Binding-site contacts:
Ligand atom C5' contacts residue GLU296 of chain 1.B at 3.3 Å.
Ligand atom C24 contacts residue MET40 of chain 1.B at 3.9 Å (hydrophobic).
Ligand atom N01 contacts residue GLU296 of chain 1.B at 2.8 Å (salt-bridge).
Ligand atom C07 contacts residue GLY290 of chain 1.B at 3.2 Å.
Ligand atom C07 contacts residue SER289 of chain 1.B at 3.6 Å.
Ligand atom C21 contacts residue HEM1 of chain 1.H at 3.9 Å.
Ligand atom C02 contacts residue GLU296 of chain 1.B at 3.5 Å.
Ligand atom C05 contacts residue VAL271 of chain 1.B at 3.8 Å (hydrophobic).
Ligand atom C25 contacts residue TYR410 of chain 1.B at 3.3 Å (hydrophobic).
Ligand atom N02 contacts residue TRP291 of chain 1.B at 2.7 Å (h-bond).
Ligand atom C10 contacts residue HEM1 of chain 1.H at 3.2 Å.
Ligand atom C03 contacts residue HEM1 of chain 1.H at 3.3 Å.
Ligand atom N02 contacts residue TYR292 of chain 1.B at 3.8 Å.
Ligand atom C05 contacts residue HEM1 of chain 1.H at 3.9 Å.
Ligand atom C25 contacts residue MET40 of chain 1.B at 3.7 Å (hydrophobic).
Ligand atom C02 contacts residue PRO269 of chain 1.B at 3.9 Å (hydrophobic).
Ligand atom C3' contacts residue HEM1 of chain 1.H at 3.8 Å.
Ligand atom C06 contacts residue GLU296 of chain 1.B at 3.8 Å.
Ligand atom N01 contacts residue HEM1 of chain 1.H at 3.7 Å.
Ligand atom C26 contacts residue HEM1 of chain 1.H at 3.6 Å.
Ligand atom C26 contacts residue TYR410 of chain 1.B at 3.1 Å (hydrophobic).
Ligand atom C4' contacts residue GLU296 of chain 1.B at 3.4 Å.
Ligand atom C07 contacts residue HEM1 of chain 1.H at 3.2 Å.
Ligand atom C03 contacts residue TRP291 of chain 1.B at 3.9 Å (hydrophobic).
Ligand atom C08 contacts residue HEM1 of chain 1.H at 3.8 Å.
Ligand atom C2' contacts residue GLN182 of chain 1.B at 3.2 Å.
Ligand atom N1' contacts residue GLN182 of chain 1.B at 3.4 Å (h-bond).
Ligand atom C13 contacts residue HEM1 of chain 1.H at 3.3 Å.
Ligand atom C03 contacts residue PRO269 of chain 1.B at 3.7 Å (hydrophobic).
Ligand atom C08 contacts residue VAL271 of chain 1.B at 3.8 Å (hydrophobic).
Ligand atom C4' contacts residue HEM1 of chain 1.H at 3.5 Å.
Ligand atom C07 contacts residue PHE288 of chain 1.B at 3.8 Å (hydrophobic).
Ligand atom N02 contacts residue PRO269 of chain 1.B at 3.9 Å.
Ligand atom N02 contacts residue HEM1 of chain 1.H at 3.3 Å.
Ligand atom C04 contacts residue HEM1 of chain 1.H at 3.8 Å.
Ligand atom C02 contacts residue HEM1 of chain 1.H at 3.5 Å.
Ligand atom N02 contacts residue GLU296 of chain 1.B at 2.7 Å (salt-bridge).
Ligand atom F23 contacts residue TRP10 of chain 1.A at 3.7 Å.
Ligand atom C02 contacts residue TRP291 of chain 1.B at 3.8 Å (hydrophobic).
Ligand atom O09 contacts residue VAL271 of chain 1.B at 3.8 Å.

Sequence of chain 1.A:
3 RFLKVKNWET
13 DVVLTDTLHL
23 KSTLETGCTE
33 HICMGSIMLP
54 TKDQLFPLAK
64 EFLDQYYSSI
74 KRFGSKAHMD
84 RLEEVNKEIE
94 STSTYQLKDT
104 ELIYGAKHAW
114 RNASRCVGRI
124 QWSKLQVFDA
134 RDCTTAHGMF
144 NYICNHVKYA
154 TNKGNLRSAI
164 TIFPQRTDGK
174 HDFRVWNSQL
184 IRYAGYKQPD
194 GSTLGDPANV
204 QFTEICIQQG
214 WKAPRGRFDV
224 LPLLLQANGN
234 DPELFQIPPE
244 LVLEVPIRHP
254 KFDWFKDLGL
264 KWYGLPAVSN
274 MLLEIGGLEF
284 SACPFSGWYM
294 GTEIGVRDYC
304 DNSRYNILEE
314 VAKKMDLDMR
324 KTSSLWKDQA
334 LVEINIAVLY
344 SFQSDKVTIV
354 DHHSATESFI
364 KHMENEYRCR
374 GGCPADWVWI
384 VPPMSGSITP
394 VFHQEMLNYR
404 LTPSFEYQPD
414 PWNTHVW

The small molecule below binds the protein below.
Small molecule (SMILES): Cc1cc(N)nc(C[C@@H]2CNC[C@@H]2OCC/C=C/c2cccc(F)c2)c1

Sequence of chain 1.B:
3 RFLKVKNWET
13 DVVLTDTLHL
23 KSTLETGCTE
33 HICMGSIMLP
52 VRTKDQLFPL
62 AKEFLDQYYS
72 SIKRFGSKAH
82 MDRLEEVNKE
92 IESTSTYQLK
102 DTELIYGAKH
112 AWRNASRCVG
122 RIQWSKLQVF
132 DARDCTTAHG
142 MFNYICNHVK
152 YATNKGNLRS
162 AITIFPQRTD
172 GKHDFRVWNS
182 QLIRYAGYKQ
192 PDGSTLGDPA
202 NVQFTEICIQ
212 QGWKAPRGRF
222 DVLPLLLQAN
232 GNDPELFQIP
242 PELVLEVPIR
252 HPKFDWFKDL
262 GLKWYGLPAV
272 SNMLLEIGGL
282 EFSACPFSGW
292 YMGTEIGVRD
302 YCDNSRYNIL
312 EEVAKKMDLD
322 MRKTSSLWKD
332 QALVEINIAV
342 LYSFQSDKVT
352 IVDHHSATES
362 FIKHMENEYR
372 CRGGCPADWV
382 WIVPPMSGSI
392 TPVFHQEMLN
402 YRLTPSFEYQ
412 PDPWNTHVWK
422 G